Sequence of chain 2.E:
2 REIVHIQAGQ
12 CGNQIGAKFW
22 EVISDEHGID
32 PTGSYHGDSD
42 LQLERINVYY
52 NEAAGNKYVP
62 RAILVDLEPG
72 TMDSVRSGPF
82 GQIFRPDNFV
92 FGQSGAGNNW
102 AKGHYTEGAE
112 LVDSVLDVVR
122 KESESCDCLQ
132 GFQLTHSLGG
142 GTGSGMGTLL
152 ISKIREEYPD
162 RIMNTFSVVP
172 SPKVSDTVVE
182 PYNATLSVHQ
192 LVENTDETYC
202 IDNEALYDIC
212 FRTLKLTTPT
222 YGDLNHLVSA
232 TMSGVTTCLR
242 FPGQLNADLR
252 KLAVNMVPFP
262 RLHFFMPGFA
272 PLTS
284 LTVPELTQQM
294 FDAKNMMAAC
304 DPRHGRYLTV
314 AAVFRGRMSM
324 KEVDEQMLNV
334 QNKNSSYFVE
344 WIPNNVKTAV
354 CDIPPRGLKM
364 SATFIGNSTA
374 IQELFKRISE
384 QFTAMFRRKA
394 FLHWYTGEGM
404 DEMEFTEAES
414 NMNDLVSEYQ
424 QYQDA

The small molecule below binds the protein below.
Small molecule (SMILES): COc1cc2c(c(OC)c1OC)-c1ccc(OC)c(=O)cc1[C@@H](NC(=O)CS)CC2

Binding-site contacts:
Ligand atom C3 contacts residue CYS239 of chain 2.E at 3.7 Å (hydrophobic).
Ligand atom C20 contacts residue LEU253 of chain 2.E at 3.9 Å (hydrophobic).
Ligand atom C16 contacts residue LYS350 of chain 2.E at 3.4 Å.
Ligand atom C18 contacts residue VAL313 of chain 2.E at 3.3 Å (hydrophobic).
Ligand atom O4 contacts residue LEU246 of chain 2.E at 3.8 Å.
Ligand atom C5 contacts residue CYS239 of chain 2.E at 3.8 Å (hydrophobic).
Ligand atom C5 contacts residue ALA248 of chain 2.E at 3.8 Å (hydrophobic).
Ligand atom S1 contacts residue THR179 of chain 2.D at 3.8 Å.
Ligand atom O1 contacts residue ALA314 of chain 2.E at 3.3 Å.
Ligand atom C19 contacts residue ASN256 of chain 2.E at 3.8 Å.
Ligand atom O5 contacts residue VAL181 of chain 2.D at 3.8 Å.
Ligand atom C7 contacts residue ALA248 of chain 2.E at 3.3 Å (hydrophobic).
Ligand atom O3 contacts residue ALA248 of chain 2.E at 3.2 Å.
Ligand atom C9 contacts residue LEU253 of chain 2.E at 3.8 Å (hydrophobic).
Ligand atom O1 contacts residue LEU253 of chain 2.E at 3.9 Å.
Ligand atom C18 contacts residue MET257 of chain 2.E at 3.5 Å (hydrophobic).
Ligand atom C12 contacts residue LEU246 of chain 2.E at 3.8 Å (hydrophobic).
Ligand atom C17 contacts residue LYS350 of chain 2.E at 3.9 Å.
Ligand atom C22 contacts residue LEU253 of chain 2.E at 3.4 Å (hydrophobic).
Ligand atom C6 contacts residue LEU240 of chain 2.E at 3.7 Å (hydrophobic).
Ligand atom O2 contacts residue CYS239 of chain 2.E at 3.1 Å (h-bond).
Ligand atom O6 contacts residue VAL181 of chain 2.D at 3.1 Å.
Ligand atom C7 contacts residue LEU253 of chain 2.E at 3.9 Å (hydrophobic).
Ligand atom C6 contacts residue VAL236 of chain 2.E at 3.8 Å (hydrophobic).
Ligand atom S1 contacts residue SER178 of chain 2.D at 3.1 Å.
Ligand atom O5 contacts residue ALA180 of chain 2.D at 3.7 Å.
Ligand atom C5 contacts residue LEU253 of chain 2.E at 3.8 Å (hydrophobic).
Ligand atom O6 contacts residue ASN256 of chain 2.E at 3.6 Å.
Ligand atom O5 contacts residue LYS350 of chain 2.E at 2.9 Å.
Ligand atom C2 contacts residue ALA314 of chain 2.E at 3.8 Å (hydrophobic).
Ligand atom O5 contacts residue THR179 of chain 2.D at 3.9 Å.
Ligand atom C4 contacts residue ILE368 of chain 2.E at 3.3 Å (hydrophobic).
Ligand atom C1 contacts residue LEU253 of chain 2.E at 3.4 Å (hydrophobic).
Ligand atom C4 contacts residue VAL236 of chain 2.E at 3.8 Å (hydrophobic).
Ligand atom C18 contacts residue VAL181 of chain 2.D at 3.8 Å (hydrophobic).
Ligand atom C6 contacts residue CYS239 of chain 2.E at 3.8 Å (hydrophobic).
Ligand atom C17 contacts residue ASN256 of chain 2.E at 3.8 Å.
Ligand atom C3 contacts residue LEU253 of chain 2.E at 3.6 Å (hydrophobic).
Ligand atom C8 contacts residue LEU253 of chain 2.E at 3.7 Å (hydrophobic).
Ligand atom O3 contacts residue CYS239 of chain 2.E at 3.2 Å (h-bond).

Sequence of chain 2.D:
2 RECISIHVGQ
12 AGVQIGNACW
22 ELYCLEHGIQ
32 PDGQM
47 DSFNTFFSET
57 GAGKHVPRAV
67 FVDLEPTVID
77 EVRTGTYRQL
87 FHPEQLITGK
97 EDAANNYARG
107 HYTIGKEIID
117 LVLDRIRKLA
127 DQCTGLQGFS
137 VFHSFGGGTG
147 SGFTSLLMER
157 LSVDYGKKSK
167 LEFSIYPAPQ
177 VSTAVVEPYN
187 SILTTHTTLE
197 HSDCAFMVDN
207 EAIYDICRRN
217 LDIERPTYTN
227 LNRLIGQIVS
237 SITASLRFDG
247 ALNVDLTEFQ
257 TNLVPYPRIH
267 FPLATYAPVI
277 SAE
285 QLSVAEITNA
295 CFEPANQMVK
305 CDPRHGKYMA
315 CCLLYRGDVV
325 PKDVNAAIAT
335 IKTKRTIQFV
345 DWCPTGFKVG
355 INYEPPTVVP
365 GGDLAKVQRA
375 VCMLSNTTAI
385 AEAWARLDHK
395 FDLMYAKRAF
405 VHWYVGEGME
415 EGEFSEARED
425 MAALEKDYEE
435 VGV